Sequence of chain 1.B:
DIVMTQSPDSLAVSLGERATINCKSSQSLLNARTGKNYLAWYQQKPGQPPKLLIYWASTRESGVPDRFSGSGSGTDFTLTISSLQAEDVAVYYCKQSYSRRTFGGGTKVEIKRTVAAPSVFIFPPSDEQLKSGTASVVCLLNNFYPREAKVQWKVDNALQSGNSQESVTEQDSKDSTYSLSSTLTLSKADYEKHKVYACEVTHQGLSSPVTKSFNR

Binding-site contacts:
Ligand atom OE1 contacts residue LYS36 of chain 1.B at 3.4 Å.
Ligand atom CB contacts residue TYR98 of chain 1.B at 3.5 Å (hydrophobic).
Ligand atom O contacts residue ARG33 of chain 1.B at 3.1 Å (salt-bridge).
Ligand atom O contacts residue TYR104 of chain 1.A at 3.6 Å.
Ligand atom OE contacts residue HIS35 of chain 1.A at 2.7 Å (h-bond).
Ligand atom CG contacts residue ARG100 of chain 1.B at 3.4 Å.
Ligand atom CG contacts residue TYR98 of chain 1.B at 3.2 Å (hydrophobic).
Ligand atom CB contacts residue TYR101 of chain 1.A at 3.6 Å (hydrophobic).
Ligand atom OE contacts residue TYR33 of chain 1.A at 3.4 Å.
Ligand atom CD contacts residue ARG101 of chain 1.B at 3.6 Å.
Ligand atom O contacts residue ARG101 of chain 1.B at 2.8 Å (salt-bridge).
Ligand atom OE2 contacts residue GLY102 of chain 1.A at 3.6 Å.
Ligand atom O contacts residue ASN31 of chain 1.B at 3.0 Å (h-bond).
Ligand atom N contacts residue TYR98 of chain 1.B at 3.4 Å (h-bond).
Ligand atom CB contacts residue TYR38 of chain 1.B at 3.6 Å (hydrophobic).
Ligand atom N contacts residue SER97 of chain 1.B at 2.9 Å (h-bond).
Ligand atom OE contacts residue ASP99 of chain 1.A at 3.5 Å.
Ligand atom OE1 contacts residue TYR38 of chain 1.B at 2.6 Å (h-bond).
Ligand atom CG contacts residue TYR104 of chain 1.A at 3.6 Å (hydrophobic).
Ligand atom N contacts residue TYR104 of chain 1.A at 3.4 Å.
Ligand atom OD1 contacts residue TRP50 of chain 1.A at 3.3 Å.
Ligand atom O contacts residue THR34 of chain 1.B at 3.6 Å.
Ligand atom OD1 contacts residue ARG101 of chain 1.B at 3.6 Å (salt-bridge).
Ligand atom CB contacts residue TYR98 of chain 1.B at 3.3 Å (hydrophobic).
Ligand atom OE contacts residue ARG101 of chain 1.B at 3.5 Å (salt-bridge).
Ligand atom N contacts residue TYR101 of chain 1.A at 3.0 Å (h-bond).
Ligand atom C contacts residue TYR104 of chain 1.A at 3.5 Å (hydrophobic).
Ligand atom OD2 contacts residue ARG100 of chain 1.B at 2.6 Å (salt-bridge).
Ligand atom N contacts residue TRP50 of chain 1.A at 3.4 Å.
Ligand atom O contacts residue ARG33 of chain 1.B at 3.2 Å (salt-bridge).
Ligand atom N contacts residue TYR98 of chain 1.B at 3.0 Å (h-bond).
Ligand atom CA contacts residue SER97 of chain 1.B at 3.5 Å.
Ligand atom OD1 contacts residue TYR98 of chain 1.B at 3.2 Å (h-bond).
Ligand atom OD1 contacts residue ARG100 of chain 1.B at 2.7 Å (salt-bridge).
Ligand atom O contacts residue TYR104 of chain 1.A at 3.4 Å.
Ligand atom CG contacts residue ALA100 of chain 1.A at 3.6 Å (hydrophobic).
Ligand atom OE1 contacts residue TYR104 of chain 1.A at 3.5 Å.
Ligand atom O contacts residue ASN31 of chain 1.B at 3.0 Å (h-bond).
Ligand atom CB contacts residue TYR104 of chain 1.A at 3.3 Å (hydrophobic).
Ligand atom O contacts residue TYR38 of chain 1.B at 3.3 Å (h-bond).

Sequence of chain 1.A:
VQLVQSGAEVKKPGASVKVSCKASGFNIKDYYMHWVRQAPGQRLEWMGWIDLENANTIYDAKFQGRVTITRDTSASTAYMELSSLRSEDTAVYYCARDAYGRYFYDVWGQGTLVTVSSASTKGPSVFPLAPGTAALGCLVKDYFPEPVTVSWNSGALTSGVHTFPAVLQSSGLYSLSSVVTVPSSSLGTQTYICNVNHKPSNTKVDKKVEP

This small molecule binds to this protein.
Small molecule (SMILES): CSCC[C@@H](C=O)NC(=O)[C@H](CCC(=O)O)NC(=O)[C@H](CCC(=O)O)NC(=O)[C@H](CC(N)=O)NC(=O)CNC(=O)[C@H](CC(=O)O)NC(=O)[C@@H]1CCC(=O)N1